A small-molecule ligand and the protein it binds are described below.
Small molecule (SMILES): N#Cc1cccc(CN2CCc3ncn(Cc4ccc(Br)cc4)c(=O)c3C2)c1

Sequence of chain 2.E:
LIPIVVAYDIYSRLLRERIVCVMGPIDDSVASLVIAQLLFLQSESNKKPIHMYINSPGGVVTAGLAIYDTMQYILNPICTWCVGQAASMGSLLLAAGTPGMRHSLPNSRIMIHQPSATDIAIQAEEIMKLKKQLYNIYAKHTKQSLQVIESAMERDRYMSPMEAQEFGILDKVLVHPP

Sequence of chain 2.F:
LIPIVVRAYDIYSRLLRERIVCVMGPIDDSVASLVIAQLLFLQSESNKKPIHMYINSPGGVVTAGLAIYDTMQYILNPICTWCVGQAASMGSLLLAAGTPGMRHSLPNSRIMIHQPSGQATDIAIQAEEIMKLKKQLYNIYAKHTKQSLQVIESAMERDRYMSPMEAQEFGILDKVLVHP

Binding-site contacts:
Ligand atom C14 contacts residue GLU26 of chain 2.F at 3.2 Å.
Ligand atom C02 contacts residue TYR62 of chain 2.F at 3.5 Å (hydrophobic).
Ligand atom C03 contacts residue LEU48 of chain 2.E at 3.8 Å (hydrophobic).
Ligand atom C19 contacts residue ARG22 of chain 2.F at 3.8 Å.
Ligand atom BR21 contacts residue LEU23 of chain 2.F at 3.5 Å.
Ligand atom N01 contacts residue TYR62 of chain 2.F at 3.2 Å.
Ligand atom C16 contacts residue GLU26 of chain 2.F at 3.5 Å.
Ligand atom C07 contacts residue TYR62 of chain 2.F at 3.8 Å (hydrophobic).
Ligand atom C05 contacts residue TYR82 of chain 2.E at 3.7 Å (hydrophobic).
Ligand atom C22 contacts residue LEU48 of chain 2.E at 3.7 Å (hydrophobic).
Ligand atom C02 contacts residue ILE44 of chain 2.E at 3.7 Å (hydrophobic).
Ligand atom C26 contacts residue TYR62 of chain 2.F at 3.4 Å (hydrophobic).
Ligand atom N01 contacts residue VAL92 of chain 2.F at 3.3 Å.
Ligand atom C27 contacts residue TYR62 of chain 2.F at 3.3 Å (hydrophobic).
Ligand atom C08 contacts residue TRP90 of chain 2.F at 3.8 Å (hydrophobic).
Ligand atom BR21 contacts residue ARG22 of chain 2.F at 3.5 Å.
Ligand atom C11 contacts residue HIS60 of chain 2.F at 3.3 Å.
Ligand atom C12 contacts residue TYR62 of chain 2.F at 3.4 Å (hydrophobic).
Ligand atom C19 contacts residue SER52 of chain 2.E at 3.8 Å.
Ligand atom C11 contacts residue TYR62 of chain 2.F at 3.5 Å (hydrophobic).
Ligand atom C10 contacts residue TYR62 of chain 2.F at 3.3 Å (hydrophobic).
Ligand atom C06 contacts residue TYR82 of chain 2.E at 3.4 Å (hydrophobic).
Ligand atom C17 contacts residue LEU48 of chain 2.E at 3.9 Å (hydrophobic).
Ligand atom C10 contacts residue TRP90 of chain 2.F at 3.4 Å (hydrophobic).
Ligand atom C28 contacts residue TYR62 of chain 2.F at 3.3 Å (hydrophobic).
Ligand atom C23 contacts residue LEU48 of chain 2.E at 3.6 Å (hydrophobic).
Ligand atom C04 contacts residue THR79 of chain 2.E at 3.6 Å.
Ligand atom N01 contacts residue ILE44 of chain 2.E at 3.5 Å.
Ligand atom C18 contacts residue SER52 of chain 2.E at 3.3 Å.
Ligand atom C10 contacts residue HIS60 of chain 2.F at 3.8 Å.
Ligand atom C19 contacts residue GLU26 of chain 2.F at 3.6 Å.
Ligand atom BR21 contacts residue PHE49 of chain 2.E at 3.7 Å.
Ligand atom C22 contacts residue LEU23 of chain 2.F at 3.5 Å (hydrophobic).
Ligand atom C18 contacts residue GLU26 of chain 2.F at 3.5 Å.
Ligand atom O25 contacts residue LEU48 of chain 2.E at 3.9 Å.
Ligand atom N09 contacts residue TYR62 of chain 2.F at 2.7 Å (h-bond).
Ligand atom N15 contacts residue GLU26 of chain 2.F at 3.8 Å.
Ligand atom C02 contacts residue VAL92 of chain 2.F at 3.4 Å (hydrophobic).
Ligand atom C08 contacts residue TYR62 of chain 2.F at 3.6 Å (hydrophobic).
Ligand atom C17 contacts residue GLU26 of chain 2.F at 3.7 Å.